Binding-site contacts:
Ligand atom C8 contacts residue SER49 of chain 1.A at 4.0 Å.
Ligand atom C8 contacts residue VAL40 of chain 1.A at 3.7 Å (hydrophobic).
Ligand atom C8 contacts residue ASN47 of chain 1.A at 4.2 Å.
Ligand atom N2 contacts residue GLU29 of chain 1.A at 4.4 Å.
Ligand atom C1 contacts residue ASN42 of chain 1.A at 4.2 Å.
Ligand atom N2 contacts residue ASN42 of chain 1.A at 4.1 Å.
Ligand atom C7 contacts residue SER49 of chain 1.A at 3.7 Å.
Ligand atom O7 contacts residue SER48 of chain 1.A at 3.6 Å.
Ligand atom C7 contacts residue GLU29 of chain 1.A at 4.4 Å.
Ligand atom C1 contacts residue ASN47 of chain 1.A at 1.4 Å.
Ligand atom C2 contacts residue ASN47 of chain 1.A at 2.4 Å.
Ligand atom C5 contacts residue ASN47 of chain 1.A at 3.7 Å.
Ligand atom C3 contacts residue ASN47 of chain 1.A at 3.8 Å.
Ligand atom C8 contacts residue GLU29 of chain 1.A at 3.4 Å.
Ligand atom C8 contacts residue ASN42 of chain 1.A at 4.3 Å.
Ligand atom C4 contacts residue ASN47 of chain 1.A at 4.1 Å.
Ligand atom O6 contacts residue TYR45 of chain 1.A at 4.3 Å.
Ligand atom O7 contacts residue ASN47 of chain 1.A at 3.2 Å (h-bond).
Ligand atom C7 contacts residue ASN47 of chain 1.A at 3.3 Å.
Ligand atom O7 contacts residue SER49 of chain 1.A at 2.7 Å (h-bond).
Ligand atom C8 contacts residue SER48 of chain 1.A at 4.4 Å.
Ligand atom N2 contacts residue ASN47 of chain 1.A at 2.9 Å (h-bond).
Ligand atom C7 contacts residue SER48 of chain 1.A at 4.4 Å.
Ligand atom O5 contacts residue ASN47 of chain 1.A at 2.4 Å (h-bond).

Sequence of chain 1.A:
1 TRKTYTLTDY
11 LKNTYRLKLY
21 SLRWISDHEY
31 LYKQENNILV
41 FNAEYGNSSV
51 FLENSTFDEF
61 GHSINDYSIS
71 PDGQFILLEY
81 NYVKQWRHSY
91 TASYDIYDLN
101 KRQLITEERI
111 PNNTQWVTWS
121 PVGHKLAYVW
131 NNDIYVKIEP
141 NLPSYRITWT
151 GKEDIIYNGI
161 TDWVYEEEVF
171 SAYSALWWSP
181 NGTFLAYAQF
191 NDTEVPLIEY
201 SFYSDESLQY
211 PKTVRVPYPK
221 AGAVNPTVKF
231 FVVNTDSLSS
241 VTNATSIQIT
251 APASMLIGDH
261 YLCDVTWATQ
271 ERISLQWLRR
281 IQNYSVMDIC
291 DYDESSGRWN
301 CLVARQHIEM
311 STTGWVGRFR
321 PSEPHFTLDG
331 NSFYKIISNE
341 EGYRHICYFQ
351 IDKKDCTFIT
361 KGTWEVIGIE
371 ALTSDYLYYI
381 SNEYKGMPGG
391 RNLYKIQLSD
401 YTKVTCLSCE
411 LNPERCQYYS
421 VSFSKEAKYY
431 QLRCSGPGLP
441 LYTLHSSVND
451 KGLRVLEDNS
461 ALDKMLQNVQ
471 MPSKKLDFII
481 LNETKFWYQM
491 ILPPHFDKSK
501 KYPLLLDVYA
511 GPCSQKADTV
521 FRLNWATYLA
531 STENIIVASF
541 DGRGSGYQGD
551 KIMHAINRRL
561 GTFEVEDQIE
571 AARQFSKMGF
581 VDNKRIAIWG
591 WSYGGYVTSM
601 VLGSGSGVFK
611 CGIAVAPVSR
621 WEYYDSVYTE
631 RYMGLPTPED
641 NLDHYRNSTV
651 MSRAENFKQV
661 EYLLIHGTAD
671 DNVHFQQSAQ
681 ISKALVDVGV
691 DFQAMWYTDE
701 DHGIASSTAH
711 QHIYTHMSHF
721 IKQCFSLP

This protein binds this small molecule.
Small molecule (SMILES): CC(=O)N[C@H]1[C@@H](O[C@H]2[C@H](O)[C@@H](NC(C)=O)CO[C@@H]2CO)O[C@H](CO)[C@@H](O)[C@@H]1O